Binding-site contacts:
Ligand atom C27 contacts residue ASN298 of chain 1.C at 3.9 Å.
Ligand atom C10 contacts residue HEM1 of chain 1.X at 3.7 Å.
Ligand atom C06 contacts residue VAL296 of chain 1.C at 3.4 Å (hydrophobic).
Ligand atom N02 contacts residue GLU321 of chain 1.C at 3.0 Å (salt-bridge).
Ligand atom N02 contacts residue TRP316 of chain 1.C at 2.3 Å (h-bond).
Ligand atom C02 contacts residue GLU321 of chain 1.C at 3.6 Å.
Ligand atom C02 contacts residue HEM1 of chain 1.X at 3.3 Å.
Ligand atom C21 contacts residue HEM1 of chain 1.X at 3.4 Å.
Ligand atom C03 contacts residue HEM1 of chain 1.X at 3.1 Å.
Ligand atom N01 contacts residue HEM1 of chain 1.X at 3.5 Å.
Ligand atom C11 contacts residue GLY315 of chain 1.C at 3.8 Å.
Ligand atom C25 contacts residue HEM1 of chain 1.X at 3.5 Å.
Ligand atom C33 contacts residue ARG143 of chain 1.C at 3.5 Å.
Ligand atom C06 contacts residue PHE313 of chain 1.C at 3.9 Å (hydrophobic).
Ligand atom N32 contacts residue TRP407 of chain 1.C at 3.6 Å.
Ligand atom C33 contacts residue TYR435 of chain 1.C at 3.2 Å (hydrophobic).
Ligand atom C07 contacts residue VAL296 of chain 1.C at 3.4 Å (hydrophobic).
Ligand atom C22 contacts residue HEM1 of chain 1.X at 3.9 Å.
Ligand atom C10 contacts residue GLU321 of chain 1.C at 3.3 Å.
Ligand atom N02 contacts residue MET318 of chain 1.C at 3.9 Å.
Ligand atom C11 contacts residue PHE313 of chain 1.C at 3.7 Å (hydrophobic).
Ligand atom C03 contacts residue TRP316 of chain 1.C at 3.7 Å (hydrophobic).
Ligand atom C09 contacts residue HEM1 of chain 1.X at 3.6 Å.
Ligand atom N28 contacts residue ASN298 of chain 1.C at 3.0 Å (h-bond).
Ligand atom C12 contacts residue HEM1 of chain 1.X at 3.4 Å.
Ligand atom C33 contacts residue TRP407 of chain 1.C at 3.3 Å (hydrophobic).
Ligand atom N32 contacts residue HEM1 of chain 1.X at 3.2 Å (h-bond).
Ligand atom C33 contacts residue HEM1 of chain 1.X at 3.2 Å.
Ligand atom C11 contacts residue HEM1 of chain 1.X at 3.4 Å.
Ligand atom C02 contacts residue TRP316 of chain 1.C at 3.4 Å (hydrophobic).
Ligand atom C04 contacts residue HEM1 of chain 1.X at 3.5 Å.
Ligand atom C24 contacts residue HEM1 of chain 1.X at 3.9 Å.
Ligand atom C05 contacts residue HEM1 of chain 1.X at 3.9 Å.
Ligand atom N02 contacts residue HEM1 of chain 1.X at 3.3 Å.
Ligand atom N01 contacts residue GLU321 of chain 1.C at 2.6 Å (salt-bridge).
Ligand atom C09 contacts residue GLU321 of chain 1.C at 3.1 Å.
Ligand atom C26 contacts residue HEM1 of chain 1.X at 3.2 Å.
Ligand atom C08 contacts residue HEM1 of chain 1.X at 3.8 Å.
Ligand atom N28 contacts residue SER206 of chain 1.C at 3.2 Å.
Ligand atom N02 contacts residue TYR317 of chain 1.C at 3.6 Å.

A protein and the small-molecule ligand that binds it are described below.
Small molecule (SMILES): CN[C@H](C)Cc1cc(C#N)cc(OCc2ccc3c(C)cc(N)nc3c2)c1

Sequence of chain 1.C:
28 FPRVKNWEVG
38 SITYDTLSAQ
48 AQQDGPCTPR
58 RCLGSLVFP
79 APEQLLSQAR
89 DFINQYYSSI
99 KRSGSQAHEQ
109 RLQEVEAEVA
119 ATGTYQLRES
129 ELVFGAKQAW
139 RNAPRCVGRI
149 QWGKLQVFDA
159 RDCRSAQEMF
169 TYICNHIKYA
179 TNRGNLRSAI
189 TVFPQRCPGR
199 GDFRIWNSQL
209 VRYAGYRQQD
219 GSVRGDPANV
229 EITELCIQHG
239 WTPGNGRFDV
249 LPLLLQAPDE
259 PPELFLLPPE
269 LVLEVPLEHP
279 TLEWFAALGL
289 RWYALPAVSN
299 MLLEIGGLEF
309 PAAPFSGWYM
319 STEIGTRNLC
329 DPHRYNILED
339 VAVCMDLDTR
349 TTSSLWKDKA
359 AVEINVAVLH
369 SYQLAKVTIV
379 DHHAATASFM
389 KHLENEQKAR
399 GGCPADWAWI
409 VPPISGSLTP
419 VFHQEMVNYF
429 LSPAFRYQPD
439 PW